Binding-site contacts:
Ligand atom O contacts residue GLY82 of chain 1.A at 2.8 Å (h-bond).
Ligand atom O contacts residue TRP79 of chain 1.A at 3.4 Å.
Ligand atom NE1 contacts residue ASP33 of chain 1.A at 3.0 Å (salt-bridge).
Ligand atom CD2 contacts residue PHE80 of chain 1.A at 3.5 Å (hydrophobic).
Ligand atom N contacts residue TRP79 of chain 1.A at 2.8 Å (h-bond).
Ligand atom OD1 contacts residue ARG78 of chain 1.A at 2.6 Å (salt-bridge).
Ligand atom NH2 contacts residue ASP33 of chain 1.A at 2.7 Å (salt-bridge).
Ligand atom NH1 contacts residue GLU29 of chain 1.A at 3.6 Å.
Ligand atom CH2 contacts residue ILE85 of chain 1.A at 3.8 Å (hydrophobic).
Ligand atom CH2 contacts residue LEU75 of chain 1.A at 3.7 Å (hydrophobic).
Ligand atom O contacts residue GLY82 of chain 1.A at 3.8 Å.
Ligand atom CA contacts residue TRP79 of chain 1.A at 3.4 Å (hydrophobic).
Ligand atom CZ contacts residue GLU29 of chain 1.A at 3.5 Å.
Ligand atom CZ3 contacts residue ILE85 of chain 1.A at 3.6 Å (hydrophobic).
Ligand atom CD contacts residue TRP79 of chain 1.A at 3.6 Å (hydrophobic).
Ligand atom CB contacts residue TRP79 of chain 1.A at 3.7 Å (hydrophobic).
Ligand atom CD contacts residue ARG113 of chain 1.A at 3.4 Å.
Ligand atom CG contacts residue GLU37 of chain 1.A at 3.8 Å.
Ligand atom NH2 contacts residue GLU29 of chain 1.A at 3.4 Å.
Ligand atom NE contacts residue ASP33 of chain 1.A at 3.0 Å (salt-bridge).
Ligand atom C contacts residue ALA81 of chain 1.A at 3.7 Å (hydrophobic).
Ligand atom C contacts residue TRP79 of chain 1.A at 3.8 Å (hydrophobic).
Ligand atom CB contacts residue PHE80 of chain 1.A at 3.7 Å (hydrophobic).
Ligand atom CE2 contacts residue GLU37 of chain 1.A at 3.8 Å.
Ligand atom CE3 contacts residue PHE80 of chain 1.A at 3.7 Å (hydrophobic).
Ligand atom C contacts residue GLY82 of chain 1.A at 3.7 Å.
Ligand atom CG contacts residue ARG78 of chain 1.A at 3.5 Å.
Ligand atom NE contacts residue ARG113 of chain 1.A at 3.3 Å (salt-bridge).
Ligand atom CB contacts residue GLY82 of chain 1.A at 3.8 Å.
Ligand atom O contacts residue ALA81 of chain 1.A at 2.8 Å (h-bond).
Ligand atom CE2 contacts residue ASP33 of chain 1.A at 3.8 Å.
Ligand atom CE2 contacts residue PHE80 of chain 1.A at 3.7 Å (hydrophobic).
Ligand atom NE1 contacts residue GLU37 of chain 1.A at 3.8 Å.
Ligand atom CD1 contacts residue ALA81 of chain 1.A at 3.6 Å (hydrophobic).
Ligand atom O contacts residue PHE80 of chain 1.A at 3.3 Å.
Ligand atom CZ contacts residue ASP33 of chain 1.A at 3.5 Å.
Ligand atom N contacts residue GLY82 of chain 1.A at 3.7 Å.
Ligand atom CD contacts residue ASP33 of chain 1.A at 3.9 Å.
Ligand atom CD1 contacts residue GLU37 of chain 1.A at 3.6 Å.
Ligand atom OD2 contacts residue ARG78 of chain 1.A at 3.0 Å (salt-bridge).

Sequence of chain 1.A:
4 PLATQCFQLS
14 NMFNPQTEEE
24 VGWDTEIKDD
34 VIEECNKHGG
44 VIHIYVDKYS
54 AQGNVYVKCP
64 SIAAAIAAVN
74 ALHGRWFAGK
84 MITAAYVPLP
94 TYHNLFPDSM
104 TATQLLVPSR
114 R

The protein below binds the small molecule below.
Small molecule (SMILES): CC(C)[C@H](NC(=O)[C@H](CC(=O)O)NC(=O)[C@H](CC1=c2ccccc2=NC1)NC(=O)[C@H](Cc1ccc(O)cc1)NC(=O)[C@H](CCCCN)NC(=O)[C@@H](N)CCCN=C(N)N)C(=O)N1CCC[C@H]1C(=O)N1CCC[C@H]1C(=O)N1CCC[C@H]1C=O